Binding-site contacts:
Ligand atom O1 contacts residue PHE253 of chain 2.B at 4.4 Å.
Ligand atom O3 contacts residue ARG340 of chain 2.B at 2.4 Å (salt-bridge).
Ligand atom CS contacts residue TRP74 of chain 2.B at 4.2 Å (hydrophobic).
Ligand atom O2 contacts residue ARG341 of chain 2.B at 3.4 Å (salt-bridge).
Ligand atom C5 contacts residue LEU180 of chain 2.B at 4.1 Å (hydrophobic).
Ligand atom C1 contacts residue ASP233 of chain 2.B at 3.3 Å.
Ligand atom C1 contacts residue PHE253 of chain 2.B at 3.8 Å (hydrophobic).
Ligand atom C5 contacts residue ALA346 of chain 2.B at 3.7 Å (hydrophobic).
Ligand atom CS contacts residue ILE176 of chain 2.B at 4.1 Å (hydrophobic).
Ligand atom C5 contacts residue ILE176 of chain 2.B at 4.4 Å (hydrophobic).
Ligand atom O3 contacts residue ILE176 of chain 2.B at 3.9 Å.
Ligand atom S contacts residue ILE176 of chain 2.B at 4.0 Å.
Ligand atom C4 contacts residue ARG340 of chain 2.B at 3.7 Å.
Ligand atom O3 contacts residue LEU180 of chain 2.B at 4.3 Å.
Ligand atom C2 contacts residue PHE253 of chain 2.B at 3.6 Å (hydrophobic).
Ligand atom O1 contacts residue ASP233 of chain 2.B at 2.6 Å (salt-bridge).
Ligand atom C3 contacts residue ARG340 of chain 2.B at 3.4 Å.
Ligand atom C5 contacts residue ARG340 of chain 2.B at 4.4 Å.
Ligand atom C3 contacts residue PHE253 of chain 2.B at 3.9 Å (hydrophobic).
Ligand atom O2 contacts residue ARG340 of chain 2.B at 3.4 Å (salt-bridge).
Ligand atom O1 contacts residue HIS235 of chain 2.B at 3.7 Å.
Ligand atom O2 contacts residue HIS235 of chain 2.B at 4.5 Å.
Ligand atom O2 contacts residue ASP233 of chain 2.B at 2.5 Å (salt-bridge).
Ligand atom C2 contacts residue ARG340 of chain 2.B at 4.0 Å.
Ligand atom C3 contacts residue ILE176 of chain 2.B at 4.0 Å (hydrophobic).
Ligand atom C4 contacts residue ALA346 of chain 2.B at 3.8 Å (hydrophobic).
Ligand atom C2 contacts residue ASP233 of chain 2.B at 3.3 Å.
Ligand atom CS contacts residue LEU180 of chain 2.B at 4.2 Å (hydrophobic).

The small molecule below binds the protein below.
Small molecule (SMILES): CSC[C@H]1O[C@H](O)[C@H](O)[C@@H]1O

Sequence of chain 2.B:
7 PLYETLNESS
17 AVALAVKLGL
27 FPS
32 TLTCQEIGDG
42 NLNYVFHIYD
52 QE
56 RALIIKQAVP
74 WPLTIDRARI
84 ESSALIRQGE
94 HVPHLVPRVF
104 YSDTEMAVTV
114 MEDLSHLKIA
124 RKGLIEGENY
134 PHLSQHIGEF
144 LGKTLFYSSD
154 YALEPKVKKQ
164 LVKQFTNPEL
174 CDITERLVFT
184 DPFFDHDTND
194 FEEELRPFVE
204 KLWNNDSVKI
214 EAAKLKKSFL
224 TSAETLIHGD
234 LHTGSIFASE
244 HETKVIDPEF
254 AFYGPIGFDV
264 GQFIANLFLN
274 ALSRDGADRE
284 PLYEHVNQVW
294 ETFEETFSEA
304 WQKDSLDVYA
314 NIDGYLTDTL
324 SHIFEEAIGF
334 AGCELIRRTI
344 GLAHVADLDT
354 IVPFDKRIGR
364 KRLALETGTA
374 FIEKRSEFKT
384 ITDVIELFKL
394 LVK